Sequence of chain 1.C:
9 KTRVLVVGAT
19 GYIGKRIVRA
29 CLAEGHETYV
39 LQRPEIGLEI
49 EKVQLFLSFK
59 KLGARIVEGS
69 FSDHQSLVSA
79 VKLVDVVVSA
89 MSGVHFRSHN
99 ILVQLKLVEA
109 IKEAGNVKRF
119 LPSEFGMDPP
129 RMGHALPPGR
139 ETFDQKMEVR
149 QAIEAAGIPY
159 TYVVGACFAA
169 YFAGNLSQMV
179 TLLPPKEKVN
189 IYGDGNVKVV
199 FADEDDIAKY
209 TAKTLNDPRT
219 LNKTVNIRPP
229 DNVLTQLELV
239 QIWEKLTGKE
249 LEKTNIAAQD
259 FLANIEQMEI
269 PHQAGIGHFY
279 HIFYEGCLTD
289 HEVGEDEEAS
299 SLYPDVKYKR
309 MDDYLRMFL

The protein below binds the small molecule below.
Small molecule (SMILES): COc1cc(C[C@@H](CO)[C@H](CO)Cc2ccc(O)c(OC)c2)ccc1O

Binding-site contacts:
Ligand atom C20 contacts residue MET177 of chain 1.D at 3.6 Å (hydrophobic).
Ligand atom O03 contacts residue MET125 of chain 1.D at 3.1 Å (h-bond).
Ligand atom C09 contacts residue PHE170 of chain 1.D at 3.8 Å (hydrophobic).
Ligand atom C08 contacts residue VAL92 of chain 1.D at 3.7 Å (hydrophobic).
Ligand atom C12 contacts residue TYR169 of chain 1.D at 4.0 Å (hydrophobic).
Ligand atom O06 contacts residue MET177 of chain 1.D at 2.3 Å (h-bond).
Ligand atom O05 contacts residue MET125 of chain 1.D at 3.2 Å (h-bond).
Ligand atom C09 contacts residue NDP1 of chain 1.L at 3.8 Å.
Ligand atom C26 contacts residue ASN173 of chain 1.D at 3.5 Å.
Ligand atom C19 contacts residue MET125 of chain 1.D at 3.5 Å (hydrophobic).
Ligand atom O03 contacts residue GLY124 of chain 1.D at 3.5 Å.
Ligand atom C07 contacts residue VAL92 of chain 1.D at 3.6 Å (hydrophobic).
Ligand atom O05 contacts residue GLY124 of chain 1.D at 3.4 Å.
Ligand atom C26 contacts residue THR179 of chain 1.D at 3.6 Å.
Ligand atom C25 contacts residue NDP1 of chain 1.L at 3.3 Å.
Ligand atom C23 contacts residue MET125 of chain 1.D at 3.8 Å (hydrophobic).
Ligand atom O02 contacts residue VAL92 of chain 1.D at 2.7 Å.
Ligand atom C19 contacts residue NDP1 of chain 1.L at 3.7 Å.
Ligand atom C26 contacts residue TYR169 of chain 1.D at 3.5 Å (hydrophobic).
Ligand atom O03 contacts residue NDP1 of chain 1.L at 3.5 Å (h-bond).
Ligand atom C12 contacts residue VAL92 of chain 1.D at 3.6 Å (hydrophobic).
Ligand atom O04 contacts residue ASN173 of chain 1.D at 3.9 Å.
Ligand atom C15 contacts residue NDP1 of chain 1.L at 3.6 Å.
Ligand atom C25 contacts residue ILE280 of chain 1.D at 3.8 Å (hydrophobic).
Ligand atom O05 contacts residue LYS144 of chain 1.D at 3.6 Å (salt-bridge).
Ligand atom C11 contacts residue HIS276 of chain 1.D at 3.3 Å.
Ligand atom C26 contacts residue LEU180 of chain 1.D at 3.2 Å (hydrophobic).
Ligand atom C21 contacts residue NDP1 of chain 1.L at 3.3 Å.
Ligand atom C25 contacts residue MET125 of chain 1.D at 3.9 Å (hydrophobic).
Ligand atom C23 contacts residue NDP1 of chain 1.L at 3.8 Å.
Ligand atom C10 contacts residue PHE170 of chain 1.D at 3.9 Å (hydrophobic).
Ligand atom O01 contacts residue VAL92 of chain 1.D at 3.2 Å.
Ligand atom C17 contacts residue HIS276 of chain 1.D at 4.0 Å.
Ligand atom C11 contacts residue VAL92 of chain 1.D at 4.0 Å (hydrophobic).
Ligand atom O04 contacts residue MET177 of chain 1.D at 3.0 Å (h-bond).
Ligand atom O02 contacts residue NDP1 of chain 1.L at 3.9 Å.
Ligand atom C13 contacts residue NDP1 of chain 1.L at 3.7 Å.
Ligand atom C24 contacts residue MET177 of chain 1.D at 3.4 Å (hydrophobic).
Ligand atom O01 contacts residue HIS276 of chain 1.D at 3.7 Å.
Ligand atom C17 contacts residue VAL92 of chain 1.D at 4.0 Å (hydrophobic).

Sequence of chain 1.D:
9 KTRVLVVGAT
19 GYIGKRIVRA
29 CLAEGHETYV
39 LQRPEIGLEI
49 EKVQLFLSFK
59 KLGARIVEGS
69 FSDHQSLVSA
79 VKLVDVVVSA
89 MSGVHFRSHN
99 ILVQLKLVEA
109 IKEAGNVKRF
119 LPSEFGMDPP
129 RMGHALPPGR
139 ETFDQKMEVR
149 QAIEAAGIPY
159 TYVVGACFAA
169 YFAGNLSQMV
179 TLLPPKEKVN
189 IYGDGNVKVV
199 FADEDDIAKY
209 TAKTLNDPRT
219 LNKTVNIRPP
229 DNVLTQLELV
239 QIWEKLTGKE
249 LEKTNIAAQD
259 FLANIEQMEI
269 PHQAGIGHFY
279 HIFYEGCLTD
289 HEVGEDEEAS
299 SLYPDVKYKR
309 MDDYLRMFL